The small molecule below binds the protein below.
Small molecule (SMILES): C12C3C4C5C1[Ru]23451678C2C1C6C7C28

Sequence of chain 1.B:
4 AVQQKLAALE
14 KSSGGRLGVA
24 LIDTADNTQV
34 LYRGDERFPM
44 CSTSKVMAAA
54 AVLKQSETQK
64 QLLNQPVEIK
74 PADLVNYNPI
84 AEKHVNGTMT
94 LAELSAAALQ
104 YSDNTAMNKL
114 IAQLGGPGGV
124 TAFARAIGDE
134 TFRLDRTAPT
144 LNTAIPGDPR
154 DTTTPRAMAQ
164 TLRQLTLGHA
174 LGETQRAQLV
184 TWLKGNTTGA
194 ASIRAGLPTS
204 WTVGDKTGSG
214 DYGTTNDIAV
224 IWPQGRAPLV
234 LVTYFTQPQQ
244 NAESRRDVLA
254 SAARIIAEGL

Binding-site contacts:
Ligand atom C14 contacts residue GLN103 of chain 1.B at 4.0 Å.
Ligand atom C20 contacts residue GLU96 of chain 1.B at 3.6 Å.
Ligand atom C17 contacts residue ILE83 of chain 1.B at 3.4 Å (hydrophobic).
Ligand atom C18 contacts residue ILE83 of chain 1.B at 4.4 Å (hydrophobic).
Ligand atom C19 contacts residue GLU96 of chain 1.B at 4.2 Å.
Ligand atom C16 contacts residue ILE83 of chain 1.B at 4.2 Å (hydrophobic).
Ligand atom C16 contacts residue GLU96 of chain 1.B at 3.5 Å.
Ligand atom C13 contacts residue ALA99 of chain 1.B at 4.2 Å (hydrophobic).